Binding-site contacts:
Ligand atom N2 contacts residue TRP227 of chain 1.B at 3.7 Å.
Ligand atom O3 contacts residue TRP227 of chain 1.B at 3.1 Å (h-bond).
Ligand atom C19 contacts residue TRP227 of chain 1.B at 3.8 Å (hydrophobic).
Ligand atom CL contacts residue CYS201 of chain 1.B at 3.9 Å.
Ligand atom C14 contacts residue SER226 of chain 1.B at 3.5 Å.
Ligand atom O3 contacts residue VAL225 of chain 1.B at 3.4 Å.
Ligand atom C18 contacts residue GLY228 of chain 1.B at 4.1 Å.
Ligand atom N2 contacts residue PRO1 of chain 1.K at 1.3 Å.
Ligand atom C15 contacts residue PRO1 of chain 1.K at 3.2 Å (hydrophobic).
Ligand atom O3 contacts residue GLY228 of chain 1.B at 4.0 Å.
Ligand atom C14 contacts residue PRO1 of chain 1.K at 2.4 Å (hydrophobic).
Ligand atom C14 contacts residue DPN1 of chain 1.D at 4.2 Å.
Ligand atom C18 contacts residue CYS201 of chain 1.B at 4.3 Å (hydrophobic).
Ligand atom C16 contacts residue PRO1 of chain 1.K at 3.2 Å (hydrophobic).
Ligand atom C20 contacts residue GLY228 of chain 1.B at 3.7 Å.
Ligand atom C17 contacts residue GLU202 of chain 1.B at 4.3 Å.
Ligand atom C15 contacts residue SER205 of chain 1.B at 4.1 Å.
Ligand atom O2 contacts residue GLY230 of chain 1.B at 4.1 Å.
Ligand atom C20 contacts residue TRP227 of chain 1.B at 3.7 Å (hydrophobic).
Ligand atom O3 contacts residue SER226 of chain 1.B at 3.2 Å.
Ligand atom CL contacts residue ASP199 of chain 1.B at 3.9 Å.
Ligand atom C15 contacts residue DPN1 of chain 1.D at 4.1 Å.
Ligand atom O3 contacts residue SER205 of chain 1.B at 3.9 Å.
Ligand atom N2 contacts residue SER226 of chain 1.B at 2.8 Å (h-bond).
Ligand atom C18 contacts residue GLY230 of chain 1.B at 3.9 Å.
Ligand atom C20 contacts residue PRO1 of chain 1.K at 4.2 Å (hydrophobic).
Ligand atom O2 contacts residue CYS231 of chain 1.B at 3.8 Å.
Ligand atom O2 contacts residue GLU202 of chain 1.B at 4.1 Å.
Ligand atom CL contacts residue GLY230 of chain 1.B at 2.6 Å.
Ligand atom N2 contacts residue HIS43 of chain 1.B at 3.5 Å (h-bond).
Ligand atom C20 contacts residue SER226 of chain 1.B at 4.2 Å.
Ligand atom C16 contacts residue DPN1 of chain 1.D at 4.2 Å.
Ligand atom N2 contacts residue DPN1 of chain 1.D at 3.3 Å (h-bond).
Ligand atom CL contacts residue CYS231 of chain 1.B at 3.3 Å.
Ligand atom C15 contacts residue TRP227 of chain 1.B at 4.2 Å (hydrophobic).
Ligand atom C14 contacts residue HIS43 of chain 1.B at 3.7 Å.
Ligand atom C19 contacts residue GLY228 of chain 1.B at 3.6 Å.
Ligand atom C14 contacts residue SER205 of chain 1.B at 3.3 Å.
Ligand atom N2 contacts residue SER205 of chain 1.B at 4.2 Å.
Ligand atom CL contacts residue ALA200 of chain 1.B at 3.2 Å.

Sequence of chain 1.B:
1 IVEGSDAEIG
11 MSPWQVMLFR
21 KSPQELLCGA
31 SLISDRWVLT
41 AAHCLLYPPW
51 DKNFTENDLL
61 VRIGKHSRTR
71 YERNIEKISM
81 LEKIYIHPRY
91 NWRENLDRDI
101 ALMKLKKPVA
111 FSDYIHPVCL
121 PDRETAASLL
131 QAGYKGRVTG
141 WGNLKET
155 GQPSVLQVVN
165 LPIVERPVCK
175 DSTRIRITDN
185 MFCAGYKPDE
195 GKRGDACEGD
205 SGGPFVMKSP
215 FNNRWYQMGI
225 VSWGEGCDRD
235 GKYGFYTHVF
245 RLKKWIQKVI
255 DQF

A small-molecule ligand and the protein it binds are described below.
Small molecule (SMILES): NCc1cc(O)c(Cl)cc1O